This small molecule binds to this protein.
Small molecule (SMILES): C[P](=O)(O)N[C@@H](CC(=O)O)C(=O)O

Binding-site contacts:
Ligand atom OAG contacts residue ZN1 of chain 1.D at 2.8 Å.
Ligand atom O contacts residue TYR288 of chain 1.A at 3.1 Å.
Ligand atom CA contacts residue TYR164 of chain 1.A at 3.4 Å (hydrophobic).
Ligand atom PAM contacts residue GLU24 of chain 1.A at 3.6 Å.
Ligand atom OD2 contacts residue ZN1 of chain 1.D at 4.1 Å.
Ligand atom OD2 contacts residue ASN70 of chain 1.A at 3.4 Å (h-bond).
Ligand atom N contacts residue GLU178 of chain 1.A at 3.6 Å (salt-bridge).
Ligand atom OAD contacts residue GLU178 of chain 1.A at 3.4 Å (salt-bridge).
Ligand atom OD1 contacts residue ARG168 of chain 1.A at 4.0 Å.
Ligand atom OAD contacts residue HIS116 of chain 1.A at 3.1 Å (h-bond).
Ligand atom CAA contacts residue GLU24 of chain 1.A at 3.5 Å.
Ligand atom C contacts residue TYR164 of chain 1.A at 4.0 Å (hydrophobic).
Ligand atom OD2 contacts residue TYR164 of chain 1.A at 3.8 Å.
Ligand atom CB contacts residue TYR164 of chain 1.A at 3.0 Å (hydrophobic).
Ligand atom OXT contacts residue TYR164 of chain 1.A at 3.8 Å.
Ligand atom OD1 contacts residue ILE127 of chain 1.A at 4.0 Å.
Ligand atom OAG contacts residue ARG63 of chain 1.A at 2.6 Å (salt-bridge).
Ligand atom OD1 contacts residue ASN70 of chain 1.A at 4.0 Å.
Ligand atom C contacts residue TYR288 of chain 1.A at 3.9 Å (hydrophobic).
Ligand atom OXT contacts residue ARG63 of chain 1.A at 3.9 Å.
Ligand atom OAD contacts residue GLU24 of chain 1.A at 3.3 Å (salt-bridge).
Ligand atom CG contacts residue TYR164 of chain 1.A at 3.4 Å (hydrophobic).
Ligand atom O contacts residue PHE282 of chain 1.A at 3.9 Å.
Ligand atom OAG contacts residue HIS21 of chain 1.A at 3.2 Å.
Ligand atom OXT contacts residue LYS291 of chain 1.A at 3.9 Å.
Ligand atom OD1 contacts residue TYR164 of chain 1.A at 3.2 Å.
Ligand atom CAA contacts residue ZN1 of chain 1.D at 3.9 Å.
Ligand atom OXT contacts residue TYR288 of chain 1.A at 3.9 Å.
Ligand atom PAM contacts residue ZN1 of chain 1.D at 2.7 Å.
Ligand atom N contacts residue ZN1 of chain 1.D at 4.1 Å.
Ligand atom PAM contacts residue GLU178 of chain 1.A at 3.8 Å.
Ligand atom OAD contacts residue ASN117 of chain 1.A at 3.9 Å.
Ligand atom OAD contacts residue ZN1 of chain 1.D at 1.6 Å.
Ligand atom PAM contacts residue ARG63 of chain 1.A at 4.0 Å.
Ligand atom CAA contacts residue THR118 of chain 1.A at 4.0 Å.
Ligand atom CAA contacts residue ASN117 of chain 1.A at 3.2 Å.
Ligand atom CG contacts residue ASN70 of chain 1.A at 3.9 Å.
Ligand atom OAD contacts residue HIS21 of chain 1.A at 3.8 Å.
Ligand atom OAG contacts residue GLU24 of chain 1.A at 3.4 Å (salt-bridge).
Ligand atom CAA contacts residue GLU178 of chain 1.A at 3.5 Å.

Sequence of chain 1.A:
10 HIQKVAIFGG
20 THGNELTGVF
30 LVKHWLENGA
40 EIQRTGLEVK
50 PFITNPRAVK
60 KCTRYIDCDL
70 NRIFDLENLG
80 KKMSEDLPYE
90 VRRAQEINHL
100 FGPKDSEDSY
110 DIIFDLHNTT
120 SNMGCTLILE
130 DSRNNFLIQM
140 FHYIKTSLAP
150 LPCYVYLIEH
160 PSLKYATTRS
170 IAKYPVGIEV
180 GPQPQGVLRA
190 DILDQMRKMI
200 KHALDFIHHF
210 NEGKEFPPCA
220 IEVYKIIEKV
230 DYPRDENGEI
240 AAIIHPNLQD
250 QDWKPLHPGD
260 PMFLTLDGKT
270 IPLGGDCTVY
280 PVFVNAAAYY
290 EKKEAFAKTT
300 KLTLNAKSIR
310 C